Sequence of chain 6.A:
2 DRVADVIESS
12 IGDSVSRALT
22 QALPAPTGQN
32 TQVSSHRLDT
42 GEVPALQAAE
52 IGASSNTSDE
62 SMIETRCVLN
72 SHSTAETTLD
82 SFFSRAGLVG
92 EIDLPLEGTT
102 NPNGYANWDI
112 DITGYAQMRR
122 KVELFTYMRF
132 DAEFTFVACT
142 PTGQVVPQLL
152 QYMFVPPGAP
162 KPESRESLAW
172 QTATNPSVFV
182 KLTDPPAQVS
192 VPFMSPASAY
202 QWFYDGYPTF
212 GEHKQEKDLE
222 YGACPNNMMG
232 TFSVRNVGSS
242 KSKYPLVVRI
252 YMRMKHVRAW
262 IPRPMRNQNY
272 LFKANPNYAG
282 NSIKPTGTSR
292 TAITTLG

Binding-site contacts:
Ligand atom C5 contacts residue PHE233 of chain 6.A at 3.9 Å (hydrophobic).
Ligand atom N2 contacts residue PHE233 of chain 6.A at 3.8 Å.
Ligand atom N3A contacts residue ASP112 of chain 6.A at 2.8 Å (salt-bridge).
Ligand atom C3C contacts residue PHE135 of chain 6.A at 3.8 Å (hydrophobic).
Ligand atom C5C contacts residue PHE135 of chain 6.A at 3.5 Å (hydrophobic).
Ligand atom C5 contacts residue PHE155 of chain 6.A at 3.9 Å (hydrophobic).
Ligand atom C4C contacts residue PHE135 of chain 6.A at 3.7 Å (hydrophobic).
Ligand atom C5C contacts residue ILE111 of chain 6.A at 3.7 Å (hydrophobic).
Ligand atom O1A contacts residue ASN228 of chain 6.A at 3.7 Å.
Ligand atom C31 contacts residue VAL179 of chain 6.A at 3.5 Å (hydrophobic).
Ligand atom C3 contacts residue PHE155 of chain 6.A at 4.0 Å (hydrophobic).
Ligand atom C4 contacts residue ILE24 of chain 6.C at 4.0 Å (hydrophobic).
Ligand atom C2A contacts residue TRP203 of chain 6.A at 3.6 Å (hydrophobic).
Ligand atom C5B contacts residue ASP112 of chain 6.A at 3.9 Å.
Ligand atom C4B contacts residue ASN228 of chain 6.A at 4.0 Å.
Ligand atom O1 contacts residue PHE233 of chain 6.A at 3.1 Å.
Ligand atom C31 contacts residue PRO177 of chain 6.A at 3.9 Å (hydrophobic).
Ligand atom C3B contacts residue TRP203 of chain 6.A at 3.2 Å (hydrophobic).
Ligand atom C2C contacts residue VAL192 of chain 6.A at 3.7 Å (hydrophobic).
Ligand atom C2B contacts residue TRP203 of chain 6.A at 4.1 Å (hydrophobic).
Ligand atom O1B contacts residue TYR201 of chain 6.A at 3.4 Å.
Ligand atom C2B contacts residue TYR201 of chain 6.A at 3.4 Å (hydrophobic).
Ligand atom C7C contacts residue MET230 of chain 6.A at 4.0 Å (hydrophobic).
Ligand atom N2 contacts residue PHE155 of chain 6.A at 3.6 Å.
Ligand atom C6B contacts residue ILE113 of chain 6.A at 4.0 Å (hydrophobic).
Ligand atom C3B contacts residue ASN228 of chain 6.A at 4.0 Å.
Ligand atom C4 contacts residue VAL190 of chain 6.A at 3.8 Å (hydrophobic).
Ligand atom C4B contacts residue TRP203 of chain 6.A at 3.6 Å (hydrophobic).
Ligand atom C5B contacts residue ILE111 of chain 6.A at 4.0 Å (hydrophobic).
Ligand atom C5B contacts residue ILE113 of chain 6.A at 3.5 Å (hydrophobic).
Ligand atom C4C contacts residue VAL192 of chain 6.A at 3.5 Å (hydrophobic).
Ligand atom O1B contacts residue MET230 of chain 6.A at 4.0 Å.
Ligand atom O1 contacts residue PHE155 of chain 6.A at 3.5 Å.
Ligand atom C6C contacts residue TYR201 of chain 6.A at 4.0 Å (hydrophobic).
Ligand atom C31 contacts residue ILE24 of chain 6.C at 3.6 Å (hydrophobic).
Ligand atom C5A contacts residue ASN228 of chain 6.A at 4.0 Å.
Ligand atom O1A contacts residue TRP203 of chain 6.A at 3.3 Å.
Ligand atom C4A contacts residue THR114 of chain 6.A at 3.6 Å.
Ligand atom C4A contacts residue ASP112 of chain 6.A at 3.0 Å.
Ligand atom N3A contacts residue ILE113 of chain 6.A at 3.7 Å.

Sequence of chain 6.C:
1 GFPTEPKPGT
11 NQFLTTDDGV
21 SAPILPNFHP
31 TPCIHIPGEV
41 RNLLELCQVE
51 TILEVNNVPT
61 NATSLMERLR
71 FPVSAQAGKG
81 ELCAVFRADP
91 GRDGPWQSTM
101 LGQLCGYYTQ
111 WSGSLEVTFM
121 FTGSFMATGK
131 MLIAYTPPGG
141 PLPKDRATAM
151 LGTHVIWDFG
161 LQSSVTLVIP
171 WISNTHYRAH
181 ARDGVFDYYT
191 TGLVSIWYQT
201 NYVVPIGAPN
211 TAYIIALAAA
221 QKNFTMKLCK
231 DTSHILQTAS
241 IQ

A small-molecule ligand and the protein it binds are described below.
Small molecule (SMILES): Cc1cc(CCCCCCCOc2ccc(C3=NCCO3)cc2)on1